A protein and the small-molecule ligand that binds it are described below.
Small molecule (SMILES): Nc1ncnc2c1ncn2[C@@H]1O[C@H](CO[P](=O)(O)CP(=O)(O)O)[C@@H](O)[C@H]1O

Sequence of chain 1.A:
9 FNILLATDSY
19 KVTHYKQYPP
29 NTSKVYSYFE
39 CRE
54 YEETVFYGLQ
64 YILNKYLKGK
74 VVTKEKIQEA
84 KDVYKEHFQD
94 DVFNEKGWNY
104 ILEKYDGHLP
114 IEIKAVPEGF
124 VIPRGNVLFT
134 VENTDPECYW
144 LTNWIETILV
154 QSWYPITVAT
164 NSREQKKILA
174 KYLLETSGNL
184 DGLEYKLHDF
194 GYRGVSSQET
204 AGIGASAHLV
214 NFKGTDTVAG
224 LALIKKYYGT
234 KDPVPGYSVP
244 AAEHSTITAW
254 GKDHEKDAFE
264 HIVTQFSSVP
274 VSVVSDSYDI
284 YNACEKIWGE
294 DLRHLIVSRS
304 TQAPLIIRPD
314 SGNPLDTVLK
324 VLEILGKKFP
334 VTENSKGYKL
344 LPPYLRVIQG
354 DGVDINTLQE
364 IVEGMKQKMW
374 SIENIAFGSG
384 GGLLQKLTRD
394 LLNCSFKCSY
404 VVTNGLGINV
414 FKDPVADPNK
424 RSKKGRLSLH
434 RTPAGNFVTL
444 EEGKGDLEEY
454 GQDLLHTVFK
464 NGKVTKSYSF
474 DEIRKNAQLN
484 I

Sequence of chain 1.B:
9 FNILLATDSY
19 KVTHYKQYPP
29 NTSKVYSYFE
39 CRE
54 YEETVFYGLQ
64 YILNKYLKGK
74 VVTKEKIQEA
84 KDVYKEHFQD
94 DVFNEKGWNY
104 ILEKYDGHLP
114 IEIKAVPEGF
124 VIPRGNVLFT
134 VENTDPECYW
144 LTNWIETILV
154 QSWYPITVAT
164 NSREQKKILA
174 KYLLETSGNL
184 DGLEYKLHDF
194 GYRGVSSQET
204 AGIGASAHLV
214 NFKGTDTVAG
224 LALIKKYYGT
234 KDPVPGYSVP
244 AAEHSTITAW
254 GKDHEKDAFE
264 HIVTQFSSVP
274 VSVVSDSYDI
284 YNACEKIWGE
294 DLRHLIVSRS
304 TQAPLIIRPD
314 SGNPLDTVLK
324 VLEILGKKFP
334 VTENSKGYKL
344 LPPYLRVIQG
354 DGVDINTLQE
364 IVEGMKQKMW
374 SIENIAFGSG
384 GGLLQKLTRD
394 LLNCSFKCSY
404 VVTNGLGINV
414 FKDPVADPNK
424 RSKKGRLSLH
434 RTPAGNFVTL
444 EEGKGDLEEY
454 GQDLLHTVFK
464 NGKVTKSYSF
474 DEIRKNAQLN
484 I

Binding-site contacts:
Ligand atom O1A contacts residue LYS400 of chain 1.B at 3.7 Å.
Ligand atom O1B contacts residue SER398 of chain 1.B at 2.5 Å (h-bond).
Ligand atom C5 contacts residue PHE193 of chain 1.A at 3.8 Å (hydrophobic).
Ligand atom C2 contacts residue PHE193 of chain 1.A at 3.4 Å (hydrophobic).
Ligand atom PA contacts residue ARG196 of chain 1.A at 3.4 Å.
Ligand atom O2A contacts residue ARG196 of chain 1.A at 3.1 Å (salt-bridge).
Ligand atom O2' contacts residue GLY383 of chain 1.A at 3.6 Å (h-bond).
Ligand atom C2 contacts residue ARG311 of chain 1.A at 3.5 Å.
Ligand atom O3B contacts residue ARG392 of chain 1.B at 2.9 Å (salt-bridge).
Ligand atom N1 contacts residue ARG311 of chain 1.A at 3.4 Å.
Ligand atom C1' contacts residue GLY353 of chain 1.A at 3.4 Å.
Ligand atom N3 contacts residue ARG311 of chain 1.A at 3.4 Å (salt-bridge).
Ligand atom O1A contacts residue ARG196 of chain 1.A at 2.9 Å (salt-bridge).
Ligand atom C2' contacts residue GLY353 of chain 1.A at 3.6 Å.
Ligand atom N3 contacts residue GLY353 of chain 1.A at 3.7 Å.
Ligand atom C5' contacts residue ARG196 of chain 1.A at 3.6 Å.
Ligand atom N3 contacts residue PHE193 of chain 1.A at 3.8 Å.
Ligand atom C6 contacts residue PHE193 of chain 1.A at 3.4 Å (hydrophobic).
Ligand atom C1' contacts residue ARG311 of chain 1.A at 3.8 Å.
Ligand atom O2' contacts residue GLY353 of chain 1.A at 2.7 Å (h-bond).
Ligand atom PB contacts residue LYS400 of chain 1.B at 3.7 Å.
Ligand atom N7 contacts residue ARG311 of chain 1.A at 3.4 Å (salt-bridge).
Ligand atom O5' contacts residue ARG392 of chain 1.B at 2.8 Å (salt-bridge).
Ligand atom N6 contacts residue ALA244 of chain 1.A at 3.5 Å.
Ligand atom C6 contacts residue ARG311 of chain 1.A at 3.6 Å.
Ligand atom O3' contacts residue GLY383 of chain 1.A at 3.2 Å.
Ligand atom O2B contacts residue ARG40 of chain 1.B at 3.2 Å (salt-bridge).
Ligand atom N6 contacts residue PHE193 of chain 1.A at 3.5 Å.
Ligand atom C8 contacts residue ARG311 of chain 1.A at 3.2 Å.
Ligand atom N7 contacts residue TYR18 of chain 1.B at 3.3 Å (h-bond).
Ligand atom O3' contacts residue PHE193 of chain 1.A at 2.6 Å (h-bond).
Ligand atom C3' contacts residue PHE193 of chain 1.A at 3.4 Å (hydrophobic).
Ligand atom C4 contacts residue ARG311 of chain 1.A at 3.4 Å.
Ligand atom C5 contacts residue ARG311 of chain 1.A at 3.3 Å.
Ligand atom N1 contacts residue PHE193 of chain 1.A at 3.2 Å.
Ligand atom O1B contacts residue LYS400 of chain 1.B at 2.5 Å (salt-bridge).
Ligand atom C5' contacts residue ARG392 of chain 1.B at 3.4 Å.
Ligand atom O1A contacts residue ARG392 of chain 1.B at 3.4 Å (salt-bridge).
Ligand atom N9 contacts residue ARG311 of chain 1.A at 3.1 Å (salt-bridge).
Ligand atom C2' contacts residue PHE193 of chain 1.A at 3.4 Å (hydrophobic).